Binding-site contacts:
Ligand atom N05 contacts residue ALA204 of chain 1.B at 3.4 Å (h-bond).
Ligand atom C10 contacts residue ASN206 of chain 1.B at 3.4 Å.
Ligand atom C07 contacts residue TRP269 of chain 1.B at 4.2 Å (hydrophobic).
Ligand atom N08 contacts residue VAL43 of chain 1.B at 3.1 Å (h-bond).
Ligand atom O15 contacts residue ALA41 of chain 1.B at 4.0 Å.
Ligand atom C03 contacts residue ASN206 of chain 1.B at 3.9 Å.
Ligand atom C12 contacts residue ALA41 of chain 1.B at 4.0 Å (hydrophobic).
Ligand atom C07 contacts residue VAL43 of chain 1.B at 4.4 Å (hydrophobic).
Ligand atom O15 contacts residue ASN206 of chain 1.B at 4.2 Å.
Ligand atom C11 contacts residue TRP269 of chain 1.B at 3.5 Å (hydrophobic).
Ligand atom C11 contacts residue ILE205 of chain 1.B at 3.7 Å (hydrophobic).
Ligand atom O13 contacts residue ASN206 of chain 1.B at 3.8 Å.
Ligand atom C11 contacts residue ASN206 of chain 1.B at 3.7 Å.
Ligand atom O09 contacts residue TRP269 of chain 1.B at 3.4 Å.
Ligand atom O14 contacts residue ALA41 of chain 1.B at 3.4 Å.
Ligand atom C10 contacts residue ALA204 of chain 1.B at 3.3 Å (hydrophobic).
Ligand atom C04 contacts residue VAL43 of chain 1.B at 4.1 Å (hydrophobic).
Ligand atom C04 contacts residue ASN206 of chain 1.B at 4.0 Å.
Ligand atom O15 contacts residue VAL43 of chain 1.B at 3.9 Å.
Ligand atom N08 contacts residue SER45 of chain 1.B at 3.1 Å (h-bond).
Ligand atom O14 contacts residue ARG208 of chain 1.B at 3.9 Å.
Ligand atom C07 contacts residue ALA41 of chain 1.B at 3.9 Å (hydrophobic).
Ligand atom N01 contacts residue VAL43 of chain 1.B at 3.9 Å.
Ligand atom C06 contacts residue ALA41 of chain 1.B at 3.9 Å (hydrophobic).
Ligand atom O13 contacts residue ALA41 of chain 1.B at 4.1 Å.
Ligand atom N08 contacts residue GLY44 of chain 1.B at 3.6 Å.
Ligand atom N05 contacts residue ASN206 of chain 1.B at 4.1 Å.
Ligand atom C10 contacts residue TRP269 of chain 1.B at 4.3 Å (hydrophobic).
Ligand atom C06 contacts residue ALA204 of chain 1.B at 3.6 Å (hydrophobic).
Ligand atom C11 contacts residue ALA41 of chain 1.B at 4.3 Å (hydrophobic).
Ligand atom N08 contacts residue ALA41 of chain 1.B at 3.9 Å.
Ligand atom C12 contacts residue ASN206 of chain 1.B at 3.5 Å.
Ligand atom O09 contacts residue SER45 of chain 1.B at 3.9 Å.
Ligand atom C10 contacts residue ILE205 of chain 1.B at 3.5 Å (hydrophobic).
Ligand atom O14 contacts residue ASN206 of chain 1.B at 3.3 Å (h-bond).
Ligand atom O13 contacts residue ARG208 of chain 1.B at 3.4 Å (salt-bridge).
Ligand atom C07 contacts residue ALA204 of chain 1.B at 3.6 Å (hydrophobic).
Ligand atom C07 contacts residue SER45 of chain 1.B at 4.2 Å.
Ligand atom C12 contacts residue ARG208 of chain 1.B at 4.0 Å.
Ligand atom O09 contacts residue ALA204 of chain 1.B at 3.5 Å (h-bond).

Sequence of chain 1.B:
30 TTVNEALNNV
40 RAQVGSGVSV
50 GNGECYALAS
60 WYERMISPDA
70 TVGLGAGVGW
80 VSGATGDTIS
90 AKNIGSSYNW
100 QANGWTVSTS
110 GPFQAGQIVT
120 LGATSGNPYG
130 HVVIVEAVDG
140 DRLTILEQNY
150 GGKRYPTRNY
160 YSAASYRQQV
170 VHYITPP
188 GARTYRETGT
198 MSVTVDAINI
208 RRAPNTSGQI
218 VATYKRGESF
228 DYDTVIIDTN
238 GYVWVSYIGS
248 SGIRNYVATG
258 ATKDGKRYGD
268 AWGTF

A small-molecule ligand and the protein it binds are described below.
Small molecule (SMILES): C[C@H](N)C(=O)N[C@H](CCC(=O)O)C(N)=O